Binding-site contacts:
Ligand atom C3 contacts residue ASN120 of chain 1.A at 3.8 Å.
Ligand atom O6 contacts residue THR122 of chain 1.A at 3.4 Å (h-bond).
Ligand atom C1 contacts residue ASN120 of chain 1.A at 1.4 Å.
Ligand atom N2 contacts residue ASN120 of chain 1.A at 3.0 Å (h-bond).
Ligand atom C7 contacts residue ASN120 of chain 1.A at 3.3 Å.
Ligand atom C2 contacts residue ASN120 of chain 1.A at 2.5 Å.
Ligand atom O7 contacts residue ASN120 of chain 1.A at 3.2 Å (h-bond).
Ligand atom C1 contacts residue THR122 of chain 1.A at 3.2 Å.
Ligand atom O5 contacts residue ASN120 of chain 1.A at 2.3 Å (h-bond).
Ligand atom C6 contacts residue THR122 of chain 1.A at 4.0 Å.
Ligand atom C5 contacts residue THR122 of chain 1.A at 3.4 Å.
Ligand atom C5 contacts residue ASN120 of chain 1.A at 3.6 Å.
Ligand atom C4 contacts residue ASN120 of chain 1.A at 4.2 Å.
Ligand atom O5 contacts residue THR122 of chain 1.A at 3.1 Å (h-bond).

The small molecule below binds the protein below.
Small molecule (SMILES): CC(=O)N[C@@H]1[C@@H](O)[C@H](O)[C@@H](CO)O[C@H]1O

Sequence of chain 1.A:
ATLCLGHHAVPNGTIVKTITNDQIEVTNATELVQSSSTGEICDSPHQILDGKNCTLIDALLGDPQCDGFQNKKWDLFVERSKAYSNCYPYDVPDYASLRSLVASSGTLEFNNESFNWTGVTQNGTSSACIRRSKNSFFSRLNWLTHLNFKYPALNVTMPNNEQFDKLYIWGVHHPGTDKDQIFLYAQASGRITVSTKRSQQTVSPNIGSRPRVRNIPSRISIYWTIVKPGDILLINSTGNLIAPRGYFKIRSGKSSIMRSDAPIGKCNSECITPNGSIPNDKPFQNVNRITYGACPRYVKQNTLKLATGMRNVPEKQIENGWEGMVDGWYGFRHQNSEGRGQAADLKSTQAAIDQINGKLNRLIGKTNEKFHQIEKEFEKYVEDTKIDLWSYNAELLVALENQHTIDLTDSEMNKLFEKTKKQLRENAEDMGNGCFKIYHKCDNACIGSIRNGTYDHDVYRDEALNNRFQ